Sequence of chain 1.A:
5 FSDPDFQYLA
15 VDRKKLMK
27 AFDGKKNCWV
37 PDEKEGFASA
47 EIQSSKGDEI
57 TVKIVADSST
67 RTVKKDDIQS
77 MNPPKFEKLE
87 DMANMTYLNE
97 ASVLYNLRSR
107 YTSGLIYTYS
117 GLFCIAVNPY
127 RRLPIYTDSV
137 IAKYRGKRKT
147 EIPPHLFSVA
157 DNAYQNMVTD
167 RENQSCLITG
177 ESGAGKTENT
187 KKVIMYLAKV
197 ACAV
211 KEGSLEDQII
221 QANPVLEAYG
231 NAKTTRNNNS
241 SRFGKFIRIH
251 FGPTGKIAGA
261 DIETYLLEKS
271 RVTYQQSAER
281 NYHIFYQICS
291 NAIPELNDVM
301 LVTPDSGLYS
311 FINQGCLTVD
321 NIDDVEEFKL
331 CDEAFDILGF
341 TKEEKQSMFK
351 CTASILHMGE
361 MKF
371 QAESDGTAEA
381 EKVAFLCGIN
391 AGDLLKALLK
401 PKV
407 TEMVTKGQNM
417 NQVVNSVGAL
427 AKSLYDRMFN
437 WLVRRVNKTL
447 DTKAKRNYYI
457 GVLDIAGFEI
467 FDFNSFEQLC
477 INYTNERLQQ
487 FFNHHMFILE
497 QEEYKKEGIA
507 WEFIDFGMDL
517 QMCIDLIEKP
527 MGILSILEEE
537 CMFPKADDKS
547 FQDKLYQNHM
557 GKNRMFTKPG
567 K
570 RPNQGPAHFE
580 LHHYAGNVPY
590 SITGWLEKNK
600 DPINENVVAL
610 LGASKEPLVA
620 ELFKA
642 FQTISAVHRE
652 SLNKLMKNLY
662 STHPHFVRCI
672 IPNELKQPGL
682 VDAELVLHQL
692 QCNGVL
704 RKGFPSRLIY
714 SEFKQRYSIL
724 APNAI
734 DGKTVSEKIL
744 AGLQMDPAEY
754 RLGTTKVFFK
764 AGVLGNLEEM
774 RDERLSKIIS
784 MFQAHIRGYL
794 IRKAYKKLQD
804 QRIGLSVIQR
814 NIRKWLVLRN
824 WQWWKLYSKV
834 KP

Binding-site contacts:
Ligand atom CP4 contacts residue CYS693 of chain 1.A at 4.2 Å (hydrophobic).
Ligand atom C13 contacts residue GLN485 of chain 1.A at 3.6 Å.
Ligand atom C13 contacts residue ASN489 of chain 1.A at 4.4 Å.
Ligand atom CP9 contacts residue CYS693 of chain 1.A at 1.8 Å (hydrophobic).
Ligand atom C11 contacts residue LYS705 of chain 1.A at 3.0 Å.
Ligand atom CP7 contacts residue CYS693 of chain 1.A at 3.0 Å (hydrophobic).
Ligand atom OP2 contacts residue TYR583 of chain 1.A at 2.9 Å.
Ligand atom CP2 contacts residue CYS693 of chain 1.A at 4.5 Å (hydrophobic).
Ligand atom NP1 contacts residue LYS705 of chain 1.A at 3.5 Å (salt-bridge).
Ligand atom OP5 contacts residue PHE464 of chain 1.A at 4.4 Å.
Ligand atom OP2 contacts residue LYS705 of chain 1.A at 3.2 Å (salt-bridge).
Ligand atom C13 contacts residue TYR583 of chain 1.A at 4.5 Å (hydrophobic).
Ligand atom OP1 contacts residue LYS705 of chain 1.A at 3.5 Å.
Ligand atom OP2 contacts residue GLN485 of chain 1.A at 2.9 Å (h-bond).
Ligand atom CP3 contacts residue CYS693 of chain 1.A at 3.5 Å (hydrophobic).
Ligand atom NP2 contacts residue GLN692 of chain 1.A at 4.3 Å.
Ligand atom OP3 contacts residue GLN692 of chain 1.A at 3.6 Å.
Ligand atom C13 contacts residue LYS705 of chain 1.A at 1.4 Å.
Ligand atom C11 contacts residue TYR583 of chain 1.A at 4.2 Å (hydrophobic).
Ligand atom CP2 contacts residue TYR583 of chain 1.A at 4.0 Å (hydrophobic).
Ligand atom OP3 contacts residue HIS689 of chain 1.A at 4.0 Å.
Ligand atom C10 contacts residue CYS693 of chain 1.A at 2.7 Å (hydrophobic).
Ligand atom CP9 contacts residue HIS689 of chain 1.A at 4.5 Å.
Ligand atom CP8 contacts residue CYS693 of chain 1.A at 2.6 Å (hydrophobic).
Ligand atom OP1 contacts residue TYR583 of chain 1.A at 4.5 Å.
Ligand atom C12 contacts residue LYS705 of chain 1.A at 2.1 Å.
Ligand atom CP7 contacts residue GLN692 of chain 1.A at 4.3 Å.
Ligand atom OP5 contacts residue CYS693 of chain 1.A at 3.8 Å.
Ligand atom C14 contacts residue LYS705 of chain 1.A at 2.6 Å.
Ligand atom OP3 contacts residue CYS693 of chain 1.A at 2.6 Å.
Ligand atom C14 contacts residue GLN485 of chain 1.A at 3.6 Å.
Ligand atom CP3 contacts residue ALA584 of chain 1.A at 4.3 Å (hydrophobic).
Ligand atom NP1 contacts residue TYR583 of chain 1.A at 3.7 Å.
Ligand atom CP1 contacts residue TYR583 of chain 1.A at 3.9 Å (hydrophobic).
Ligand atom CP2 contacts residue ALA584 of chain 1.A at 4.2 Å (hydrophobic).
Ligand atom OP4 contacts residue PHE464 of chain 1.A at 4.2 Å.
Ligand atom CP6 contacts residue TYR583 of chain 1.A at 4.2 Å (hydrophobic).
Ligand atom C14 contacts residue TYR583 of chain 1.A at 3.8 Å (hydrophobic).
Ligand atom OP4 contacts residue CYS693 of chain 1.A at 2.9 Å (h-bond).
Ligand atom NP2 contacts residue CYS693 of chain 1.A at 4.0 Å.

A small-molecule ligand and the protein it binds are described below.
Small molecule (SMILES): O=C(O)CCC(O)Nc1ccc(N2C(=O)CCC2=O)cc1